Binding-site contacts:
Ligand atom C6 contacts residue ASN361 of chain 1.A at 4.4 Å.
Ligand atom N2 contacts residue ASN361 of chain 1.A at 3.2 Å (h-bond).
Ligand atom C2 contacts residue ASN361 of chain 1.A at 2.7 Å.
Ligand atom C3 contacts residue ASN361 of chain 1.A at 3.9 Å.
Ligand atom O6 contacts residue ASN361 of chain 1.A at 4.4 Å.
Ligand atom O5 contacts residue ASN361 of chain 1.A at 2.1 Å (h-bond).
Ligand atom C5 contacts residue ASN361 of chain 1.A at 3.4 Å.
Ligand atom C1 contacts residue ASN361 of chain 1.A at 1.4 Å.
Ligand atom C7 contacts residue ASN361 of chain 1.A at 4.3 Å.
Ligand atom C4 contacts residue ASN361 of chain 1.A at 4.2 Å.

A small-molecule ligand and the protein it binds are described below.
Small molecule (SMILES): CC(=O)N[C@@H]1[C@@H](O)[C@H](O)[C@@H](CO)O[C@H]1O

Sequence of chain 1.A:
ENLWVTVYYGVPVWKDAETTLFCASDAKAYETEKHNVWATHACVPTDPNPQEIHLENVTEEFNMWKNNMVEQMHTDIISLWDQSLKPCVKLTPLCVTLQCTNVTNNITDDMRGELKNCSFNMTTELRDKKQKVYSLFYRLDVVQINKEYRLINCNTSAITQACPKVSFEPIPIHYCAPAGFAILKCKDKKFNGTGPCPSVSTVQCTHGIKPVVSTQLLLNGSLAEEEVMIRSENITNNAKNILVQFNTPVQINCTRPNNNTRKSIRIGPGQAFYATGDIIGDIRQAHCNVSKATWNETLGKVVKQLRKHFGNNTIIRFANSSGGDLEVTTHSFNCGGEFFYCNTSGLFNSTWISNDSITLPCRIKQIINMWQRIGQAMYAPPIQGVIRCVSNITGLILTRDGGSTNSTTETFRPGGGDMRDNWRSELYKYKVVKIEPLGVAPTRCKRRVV